Binding-site contacts:
Ligand atom C1 contacts residue ARG362 of chain 1.A at 3.4 Å.
Ligand atom C3 contacts residue GLU6 of chain 1.A at 3.8 Å.
Ligand atom C1 contacts residue VAL7 of chain 1.A at 3.0 Å (hydrophobic).
Ligand atom C2 contacts residue ARG362 of chain 1.A at 3.5 Å.
Ligand atom O3 contacts residue GLU6 of chain 1.A at 3.3 Å.
Ligand atom C3 contacts residue VAL7 of chain 1.A at 3.2 Å (hydrophobic).
Ligand atom O1 contacts residue ARG362 of chain 1.A at 4.0 Å.
Ligand atom C2 contacts residue PHE8 of chain 1.A at 4.4 Å (hydrophobic).
Ligand atom O3 contacts residue LEU255 of chain 1.A at 3.6 Å.
Ligand atom O1 contacts residue VAL290 of chain 1.A at 4.4 Å.
Ligand atom O3 contacts residue VAL7 of chain 1.A at 2.9 Å (h-bond).
Ligand atom O1 contacts residue VAL7 of chain 1.A at 2.7 Å (h-bond).
Ligand atom C2 contacts residue VAL7 of chain 1.A at 3.7 Å (hydrophobic).
Ligand atom O1 contacts residue PHE8 of chain 1.A at 4.0 Å.
Ligand atom C1 contacts residue VAL290 of chain 1.A at 4.2 Å (hydrophobic).
Ligand atom C3 contacts residue PHE8 of chain 1.A at 3.8 Å (hydrophobic).

This small molecule binds to this protein.
Small molecule (SMILES): OCCCO

Sequence of chain 1.A:
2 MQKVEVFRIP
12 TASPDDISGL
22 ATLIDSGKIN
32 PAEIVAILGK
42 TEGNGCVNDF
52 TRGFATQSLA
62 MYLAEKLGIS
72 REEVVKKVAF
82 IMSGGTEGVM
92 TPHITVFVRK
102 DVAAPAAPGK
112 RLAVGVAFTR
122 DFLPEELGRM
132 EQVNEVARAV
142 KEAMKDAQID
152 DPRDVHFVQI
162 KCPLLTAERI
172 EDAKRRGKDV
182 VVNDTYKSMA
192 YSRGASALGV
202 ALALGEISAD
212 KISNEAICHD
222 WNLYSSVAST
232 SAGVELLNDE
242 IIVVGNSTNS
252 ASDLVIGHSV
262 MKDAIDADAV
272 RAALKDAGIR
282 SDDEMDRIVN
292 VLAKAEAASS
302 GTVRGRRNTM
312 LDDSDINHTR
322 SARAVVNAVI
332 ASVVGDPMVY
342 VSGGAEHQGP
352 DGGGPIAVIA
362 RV